Binding-site contacts:
Ligand atom O contacts residue GLN205 of chain 1.A at 3.0 Å (h-bond).
Ligand atom C2 contacts residue TYR108 of chain 1.A at 3.6 Å (hydrophobic).
Ligand atom C7 contacts residue TYR260 of chain 1.A at 3.3 Å (hydrophobic).
Ligand atom C1 contacts residue ASP104 of chain 1.A at 3.4 Å.
Ligand atom O contacts residue CYS160 of chain 1.A at 3.5 Å (h-bond).
Ligand atom N1 contacts residue ASP158 of chain 1.A at 2.9 Å (salt-bridge).
Ligand atom C contacts residue ASP158 of chain 1.A at 3.6 Å.
Ligand atom O contacts residue GLY232 of chain 1.A at 2.8 Å (h-bond).
Ligand atom C1 contacts residue ASP158 of chain 1.A at 3.6 Å.
Ligand atom N1 contacts residue ASP104 of chain 1.A at 2.7 Å (salt-bridge).
Ligand atom N2 contacts residue MET262 of chain 1.A at 3.5 Å.
Ligand atom O contacts residue GLY231 of chain 1.A at 3.3 Å.
Ligand atom C3 contacts residue TYR108 of chain 1.A at 3.6 Å (hydrophobic).
Ligand atom C14 contacts residue ALA234 of chain 1.A at 3.6 Å (hydrophobic).
Ligand atom N4 contacts residue ALA234 of chain 1.A at 2.9 Å (h-bond).
Ligand atom N3 contacts residue MET262 of chain 1.A at 3.6 Å (h-bond).
Ligand atom N1 contacts residue ILE203 of chain 1.A at 3.5 Å.
Ligand atom C4 contacts residue TYR108 of chain 1.A at 3.6 Å (hydrophobic).
Ligand atom N5 contacts residue TYR108 of chain 1.A at 3.4 Å.
Ligand atom N2 contacts residue ASP104 of chain 1.A at 2.7 Å (salt-bridge).
Ligand atom C13 contacts residue TYR108 of chain 1.A at 3.4 Å (hydrophobic).
Ligand atom C14 contacts residue TYR108 of chain 1.A at 3.4 Å (hydrophobic).
Ligand atom C6 contacts residue ASP104 of chain 1.A at 3.4 Å.
Ligand atom C12 contacts residue TYR108 of chain 1.A at 3.5 Å (hydrophobic).
Ligand atom N3 contacts residue ALA234 of chain 1.A at 3.6 Å.
Ligand atom C5 contacts residue ASP104 of chain 1.A at 3.5 Å.
Ligand atom N2 contacts residue TYR108 of chain 1.A at 3.5 Å.
Ligand atom C1 contacts residue MET262 of chain 1.A at 3.6 Å (hydrophobic).
Ligand atom O contacts residue ASP158 of chain 1.A at 3.5 Å (salt-bridge).
Ligand atom N5 contacts residue GLY263 of chain 1.A at 3.5 Å.
Ligand atom N contacts residue ASP158 of chain 1.A at 2.7 Å (salt-bridge).
Ligand atom N4 contacts residue TYR108 of chain 1.A at 3.5 Å (h-bond).
Ligand atom C14 contacts residue GLY263 of chain 1.A at 3.5 Å.
Ligand atom N3 contacts residue LEU233 of chain 1.A at 2.8 Å (h-bond).
Ligand atom N1 contacts residue SER105 of chain 1.A at 3.6 Å.
Ligand atom C15 contacts residue TYR108 of chain 1.A at 3.6 Å (hydrophobic).
Ligand atom C11 contacts residue ASP104 of chain 1.A at 3.5 Å.
Ligand atom C17 contacts residue TYR108 of chain 1.A at 3.6 Å (hydrophobic).
Ligand atom C4 contacts residue ASP104 of chain 1.A at 3.1 Å.
Ligand atom N4 contacts residue GLY263 of chain 1.A at 3.5 Å.

This protein binds this small molecule.
Small molecule (SMILES): CNc1nc2cc3c(=O)[nH]c(N)nc3c(CCc3ccccc3)c2[nH]1

Sequence of chain 1.A:
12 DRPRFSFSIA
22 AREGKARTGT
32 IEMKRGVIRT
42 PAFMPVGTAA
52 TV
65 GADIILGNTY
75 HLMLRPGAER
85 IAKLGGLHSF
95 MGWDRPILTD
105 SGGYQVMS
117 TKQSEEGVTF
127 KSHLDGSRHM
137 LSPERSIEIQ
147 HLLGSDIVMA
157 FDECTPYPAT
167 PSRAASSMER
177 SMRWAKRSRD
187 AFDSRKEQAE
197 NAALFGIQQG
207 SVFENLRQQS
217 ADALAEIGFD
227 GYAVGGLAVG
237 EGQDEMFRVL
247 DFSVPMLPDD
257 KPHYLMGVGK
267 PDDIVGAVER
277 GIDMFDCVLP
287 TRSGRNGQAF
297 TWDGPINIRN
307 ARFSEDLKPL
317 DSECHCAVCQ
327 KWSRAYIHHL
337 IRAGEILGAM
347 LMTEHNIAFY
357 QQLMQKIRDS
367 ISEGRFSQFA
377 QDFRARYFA